Sequence of chain 1.D:
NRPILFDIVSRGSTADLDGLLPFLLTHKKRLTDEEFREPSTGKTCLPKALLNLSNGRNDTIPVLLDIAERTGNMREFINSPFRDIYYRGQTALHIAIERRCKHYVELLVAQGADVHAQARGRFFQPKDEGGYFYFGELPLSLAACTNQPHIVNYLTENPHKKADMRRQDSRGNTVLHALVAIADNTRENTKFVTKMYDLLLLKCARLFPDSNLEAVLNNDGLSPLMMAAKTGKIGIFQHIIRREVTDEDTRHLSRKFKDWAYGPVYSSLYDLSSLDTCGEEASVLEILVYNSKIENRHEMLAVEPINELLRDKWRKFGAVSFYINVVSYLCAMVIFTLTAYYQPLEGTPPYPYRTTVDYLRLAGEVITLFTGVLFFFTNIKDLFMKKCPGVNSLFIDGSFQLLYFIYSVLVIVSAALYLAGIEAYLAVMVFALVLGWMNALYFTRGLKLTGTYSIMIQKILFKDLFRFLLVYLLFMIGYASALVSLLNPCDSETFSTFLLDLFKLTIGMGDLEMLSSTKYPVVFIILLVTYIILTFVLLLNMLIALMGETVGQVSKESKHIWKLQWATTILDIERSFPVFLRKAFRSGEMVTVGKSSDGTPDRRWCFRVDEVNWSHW

The protein below binds the small molecule below.
Small molecule (SMILES): CC(C)CCC[C@@H](C)[C@H]1CC[C@H]2[C@@H]3CC=C4C[C@@H](OC(=O)CCC(=O)O)CC[C@]4(C)[C@H]3CC[C@]12C

Binding-site contacts:
Ligand atom CBB contacts residue VAL700 of chain 1.D at 4.1 Å (hydrophobic).
Ligand atom CAP contacts residue PHE674 of chain 1.A at 4.0 Å (hydrophobic).
Ligand atom CAZ contacts residue SER667 of chain 1.A at 4.4 Å.
Ligand atom CAK contacts residue LEU671 of chain 1.A at 4.1 Å (hydrophobic).
Ligand atom CAK contacts residue SER667 of chain 1.A at 4.4 Å.
Ligand atom CAM contacts residue SER667 of chain 1.A at 3.6 Å.
Ligand atom OAF contacts residue GLU664 of chain 1.A at 4.2 Å.
Ligand atom CAQ contacts residue LEU670 of chain 1.A at 4.0 Å (hydrophobic).
Ligand atom CAB contacts residue MET625 of chain 1.A at 4.3 Å (hydrophobic).
Ligand atom CAT contacts residue VAL693 of chain 1.D at 3.9 Å (hydrophobic).
Ligand atom CAA contacts residue LEU618 of chain 1.A at 4.1 Å (hydrophobic).
Ligand atom CBA contacts residue ILE704 of chain 1.D at 4.0 Å (hydrophobic).
Ligand atom CBG contacts residue LEU670 of chain 1.A at 4.5 Å (hydrophobic).
Ligand atom CAA contacts residue ILE704 of chain 1.D at 3.3 Å (hydrophobic).
Ligand atom CAI contacts residue SER667 of chain 1.A at 3.6 Å.
Ligand atom CAV contacts residue SER667 of chain 1.A at 4.4 Å.
Ligand atom CAI contacts residue LEU671 of chain 1.A at 4.1 Å (hydrophobic).
Ligand atom CAK contacts residue LEU670 of chain 1.A at 3.5 Å (hydrophobic).
Ligand atom CAQ contacts residue PHE674 of chain 1.A at 4.1 Å (hydrophobic).
Ligand atom CAE contacts residue ILE696 of chain 1.D at 4.3 Å (hydrophobic).
Ligand atom CAD contacts residue ILE696 of chain 1.D at 3.4 Å (hydrophobic).
Ligand atom CAE contacts residue VAL700 of chain 1.D at 3.5 Å (hydrophobic).
Ligand atom CAR contacts residue VAL693 of chain 1.D at 3.6 Å (hydrophobic).
Ligand atom CAC contacts residue VAL700 of chain 1.D at 3.7 Å (hydrophobic).
Ligand atom CAI contacts residue LEU670 of chain 1.A at 4.4 Å (hydrophobic).
Ligand atom CAB contacts residue TYR621 of chain 1.A at 3.4 Å (hydrophobic).

Sequence of chain 1.A:
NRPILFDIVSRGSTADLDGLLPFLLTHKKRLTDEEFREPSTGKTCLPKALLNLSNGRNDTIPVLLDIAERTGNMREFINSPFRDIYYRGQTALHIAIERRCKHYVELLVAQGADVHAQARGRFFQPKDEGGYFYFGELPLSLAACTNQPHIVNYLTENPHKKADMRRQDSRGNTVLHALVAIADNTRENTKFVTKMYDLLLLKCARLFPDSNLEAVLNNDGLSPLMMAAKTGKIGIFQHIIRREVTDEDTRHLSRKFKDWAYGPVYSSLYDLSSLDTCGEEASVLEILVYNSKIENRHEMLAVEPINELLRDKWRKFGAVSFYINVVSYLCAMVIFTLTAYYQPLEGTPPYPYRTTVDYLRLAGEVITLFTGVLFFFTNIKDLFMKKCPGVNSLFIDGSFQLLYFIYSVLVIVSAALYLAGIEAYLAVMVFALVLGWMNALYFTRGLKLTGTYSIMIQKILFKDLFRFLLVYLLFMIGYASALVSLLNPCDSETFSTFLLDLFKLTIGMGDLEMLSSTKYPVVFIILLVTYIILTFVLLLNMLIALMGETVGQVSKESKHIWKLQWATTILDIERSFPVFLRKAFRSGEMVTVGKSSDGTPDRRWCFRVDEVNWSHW